Binding-site contacts:
Ligand atom C6 contacts residue SER169 of chain 1.D at 3.3 Å.
Ligand atom N2 contacts residue ASN167 of chain 1.D at 2.9 Å (h-bond).
Ligand atom C3 contacts residue ASN167 of chain 1.D at 3.8 Å.
Ligand atom O5 contacts residue ASN167 of chain 1.D at 2.4 Å (h-bond).
Ligand atom O5 contacts residue SER169 of chain 1.D at 3.0 Å (h-bond).
Ligand atom C4 contacts residue ASN167 of chain 1.D at 4.2 Å.
Ligand atom C1 contacts residue SER169 of chain 1.D at 3.7 Å.
Ligand atom C8 contacts residue ASN114 of chain 1.D at 4.3 Å.
Ligand atom O3 contacts residue TYR219 of chain 1.D at 4.5 Å.
Ligand atom C1 contacts residue TYR219 of chain 1.D at 3.4 Å (hydrophobic).
Ligand atom C7 contacts residue TYR219 of chain 1.D at 3.2 Å (hydrophobic).
Ligand atom C7 contacts residue ASN167 of chain 1.D at 3.8 Å.
Ligand atom C8 contacts residue ILE113 of chain 1.D at 4.4 Å (hydrophobic).
Ligand atom C7 contacts residue LYS116 of chain 1.D at 4.1 Å.
Ligand atom C3 contacts residue TYR219 of chain 1.D at 3.8 Å (hydrophobic).
Ligand atom N2 contacts residue TYR219 of chain 1.D at 2.4 Å (h-bond).
Ligand atom O6 contacts residue SER169 of chain 1.D at 3.3 Å.
Ligand atom C5 contacts residue ASN167 of chain 1.D at 3.7 Å.
Ligand atom O7 contacts residue LYS116 of chain 1.D at 3.1 Å (salt-bridge).
Ligand atom C2 contacts residue TYR219 of chain 1.D at 3.3 Å (hydrophobic).
Ligand atom C8 contacts residue TYR219 of chain 1.D at 3.3 Å (hydrophobic).
Ligand atom O7 contacts residue TYR219 of chain 1.D at 4.4 Å.
Ligand atom C2 contacts residue LYS116 of chain 1.D at 4.4 Å.
Ligand atom C1 contacts residue ASN167 of chain 1.D at 1.4 Å.
Ligand atom O7 contacts residue ASN167 of chain 1.D at 4.3 Å.
Ligand atom C5 contacts residue SER169 of chain 1.D at 3.2 Å.
Ligand atom C2 contacts residue ASN167 of chain 1.D at 2.5 Å.

Sequence of chain 1.D:
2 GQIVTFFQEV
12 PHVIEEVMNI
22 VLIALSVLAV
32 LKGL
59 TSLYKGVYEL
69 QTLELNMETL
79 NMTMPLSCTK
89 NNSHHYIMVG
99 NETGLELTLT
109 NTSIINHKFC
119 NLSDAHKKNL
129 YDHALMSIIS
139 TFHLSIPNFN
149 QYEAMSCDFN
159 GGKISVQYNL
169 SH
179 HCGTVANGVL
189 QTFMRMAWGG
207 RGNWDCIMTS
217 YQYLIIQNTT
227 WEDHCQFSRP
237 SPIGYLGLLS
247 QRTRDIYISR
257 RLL

A small-molecule ligand and the protein it binds are described below.
Small molecule (SMILES): CC(=O)N[C@H]1[C@H](O[C@H]2[C@H](O)[C@@H](NC(C)=O)CO[C@@H]2CO)O[C@H](CO)[C@@H](O)[C@@H]1O